Binding-site contacts:
Ligand atom C2 contacts residue ASN206 of chain 1.A at 2.4 Å.
Ligand atom C4 contacts residue ASN206 of chain 1.A at 4.3 Å.
Ligand atom O6 contacts residue TYR60 of chain 1.E at 4.1 Å.
Ligand atom C7 contacts residue ASN206 of chain 1.A at 3.8 Å.
Ligand atom C6 contacts residue TYR60 of chain 1.E at 4.5 Å (hydrophobic).
Ligand atom O7 contacts residue ASN206 of chain 1.A at 4.2 Å.
Ligand atom C3 contacts residue ASN206 of chain 1.A at 3.8 Å.
Ligand atom O6 contacts residue ASP58 of chain 1.E at 4.0 Å.
Ligand atom N2 contacts residue ASN206 of chain 1.A at 2.9 Å (h-bond).
Ligand atom C5 contacts residue ASN206 of chain 1.A at 3.7 Å.
Ligand atom C1 contacts residue ASN206 of chain 1.A at 1.4 Å.
Ligand atom O5 contacts residue ASN206 of chain 1.A at 2.4 Å (h-bond).

Sequence of chain 1.E:
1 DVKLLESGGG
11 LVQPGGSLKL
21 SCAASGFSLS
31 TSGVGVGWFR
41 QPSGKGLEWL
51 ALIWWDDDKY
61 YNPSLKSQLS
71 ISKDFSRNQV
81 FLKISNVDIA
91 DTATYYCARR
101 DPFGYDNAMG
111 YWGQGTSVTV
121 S

Sequence of chain 1.A:
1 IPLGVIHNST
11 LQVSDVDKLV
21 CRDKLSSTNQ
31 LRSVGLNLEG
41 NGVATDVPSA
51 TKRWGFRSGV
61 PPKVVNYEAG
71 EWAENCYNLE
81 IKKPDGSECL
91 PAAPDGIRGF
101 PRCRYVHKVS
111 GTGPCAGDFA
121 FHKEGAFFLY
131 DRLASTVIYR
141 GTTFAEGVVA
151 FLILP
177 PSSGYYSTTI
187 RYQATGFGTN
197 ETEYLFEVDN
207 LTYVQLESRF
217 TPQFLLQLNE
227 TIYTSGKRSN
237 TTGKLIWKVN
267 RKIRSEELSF

This protein binds this small molecule.
Small molecule (SMILES): CC(=O)N[C@@H]1[C@@H](O)[C@H](O)[C@@H](CO)O[C@H]1O